Sequence of chain 1.B:
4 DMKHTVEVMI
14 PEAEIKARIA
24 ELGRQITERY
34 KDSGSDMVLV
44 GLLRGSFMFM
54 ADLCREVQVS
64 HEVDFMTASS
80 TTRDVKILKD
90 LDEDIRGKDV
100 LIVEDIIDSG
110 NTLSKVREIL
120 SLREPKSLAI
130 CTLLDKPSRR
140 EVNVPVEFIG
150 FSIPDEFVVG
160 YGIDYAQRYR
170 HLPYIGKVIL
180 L

Binding-site contacts:
Ligand atom N7 contacts residue ARG138 of chain 1.B at 3.5 Å (salt-bridge).
Ligand atom OAE contacts residue THR111 of chain 1.B at 2.9 Å (h-bond).
Ligand atom OAE contacts residue ASN110 of chain 1.B at 3.5 Å (h-bond).
Ligand atom N1 contacts residue VAL157 of chain 1.B at 2.9 Å (h-bond).
Ligand atom OAF contacts residue SER108 of chain 1.B at 2.6 Å (h-bond).
Ligand atom O6 contacts residue VAL157 of chain 1.B at 2.9 Å (h-bond).
Ligand atom C2 contacts residue VAL157 of chain 1.B at 3.7 Å (hydrophobic).
Ligand atom O6 contacts residue PHE156 of chain 1.B at 3.3 Å.
Ligand atom N7 contacts residue ASP107 of chain 1.B at 3.7 Å.
Ligand atom CAM contacts residue ASP107 of chain 1.B at 3.5 Å.
Ligand atom C5 contacts residue LYS135 of chain 1.B at 3.7 Å.
Ligand atom C6 contacts residue PHE156 of chain 1.B at 3.6 Å (hydrophobic).
Ligand atom C2 contacts residue PHE156 of chain 1.B at 3.3 Å (hydrophobic).
Ligand atom OAD contacts residue ASP104 of chain 1.B at 3.6 Å.
Ligand atom C6 contacts residue LYS135 of chain 1.B at 3.7 Å.
Ligand atom C2 contacts residue ASP163 of chain 1.B at 3.8 Å.
Ligand atom C6 contacts residue VAL157 of chain 1.B at 3.7 Å (hydrophobic).
Ligand atom OAF contacts residue GLY109 of chain 1.B at 3.6 Å (h-bond).
Ligand atom OAB contacts residue GLY109 of chain 1.B at 2.5 Å (h-bond).
Ligand atom OAE contacts residue SER108 of chain 1.B at 3.6 Å.
Ligand atom OAD contacts residue GLU103 of chain 1.B at 3.3 Å (salt-bridge).
Ligand atom PAX contacts residue SER108 of chain 1.B at 3.5 Å.
Ligand atom N1 contacts residue PHE156 of chain 1.B at 3.2 Å.
Ligand atom OAB contacts residue ASN110 of chain 1.B at 3.9 Å.
Ligand atom OAB contacts residue SER108 of chain 1.B at 3.2 Å (h-bond).
Ligand atom N7 contacts residue LYS135 of chain 1.B at 3.1 Å (salt-bridge).
Ligand atom PAX contacts residue GLY109 of chain 1.B at 3.5 Å.
Ligand atom O6 contacts residue LYS135 of chain 1.B at 3.0 Å (salt-bridge).
Ligand atom PAX contacts residue ASP107 of chain 1.B at 3.2 Å.
Ligand atom OAF contacts residue ASP107 of chain 1.B at 2.5 Å (salt-bridge).
Ligand atom C8 contacts residue ASP107 of chain 1.B at 3.3 Å.
Ligand atom C2 contacts residue ILE162 of chain 1.B at 3.4 Å (hydrophobic).
Ligand atom OAC contacts residue ASP104 of chain 1.B at 3.0 Å (salt-bridge).
Ligand atom N1 contacts residue ILE162 of chain 1.B at 3.8 Å.
Ligand atom OAE contacts residue GLY109 of chain 1.B at 3.9 Å.
Ligand atom O6 contacts residue GLU155 of chain 1.B at 3.7 Å.
Ligand atom OAB contacts residue ASP107 of chain 1.B at 3.1 Å (salt-bridge).
Ligand atom CAM contacts residue ILE105 of chain 1.B at 3.6 Å (hydrophobic).
Ligand atom CAK contacts residue ASP107 of chain 1.B at 3.9 Å.
Ligand atom OAB contacts residue ILE106 of chain 1.B at 3.6 Å.

The small molecule below binds the protein below.
Small molecule (SMILES): O=c1[nH]cnc2c1ncn2CCN(CCP(=O)(O)O)C[C@H](O)CO